The protein below binds the small molecule below.
Small molecule (SMILES): COC1=C(OC)C(=O)C(C/C=C(\C)CC/C=C(\C)CC/C=C(\C)CC/C=C(\C)CC/C=C(\C)CC/C=C(\C)CC/C=C(\C)CC/C=C(\C)CC/C=C(\C)CCC=C(C)C)=C(C)C1=O

Sequence of chain 1.B:
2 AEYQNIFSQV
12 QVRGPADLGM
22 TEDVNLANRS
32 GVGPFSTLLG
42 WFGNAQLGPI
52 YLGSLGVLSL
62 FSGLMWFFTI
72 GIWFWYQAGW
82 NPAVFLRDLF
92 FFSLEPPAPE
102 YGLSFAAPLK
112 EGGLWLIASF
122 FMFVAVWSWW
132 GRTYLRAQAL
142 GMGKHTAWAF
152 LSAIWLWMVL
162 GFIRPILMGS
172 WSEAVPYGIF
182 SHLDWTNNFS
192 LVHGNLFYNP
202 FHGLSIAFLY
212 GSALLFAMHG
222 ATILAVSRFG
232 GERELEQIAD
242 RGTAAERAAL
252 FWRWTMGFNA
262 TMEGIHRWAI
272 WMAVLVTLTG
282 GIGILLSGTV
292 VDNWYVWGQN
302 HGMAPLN

Binding-site contacts:
Ligand atom C6 contacts residue TRP42 of chain 1.B at 4.0 Å (hydrophobic).
Ligand atom C23 contacts residue GLY40 of chain 1.GA at 3.6 Å.
Ligand atom C16 contacts residue ALA44 of chain 1.GA at 3.7 Å (hydrophobic).
Ligand atom C1M contacts residue TRP42 of chain 1.B at 3.8 Å (hydrophobic).
Ligand atom C11 contacts residue ALA48 of chain 1.GA at 3.9 Å (hydrophobic).
Ligand atom C4M contacts residue PHE8 of chain 1.B at 3.8 Å (hydrophobic).
Ligand atom C1M contacts residue PRO50 of chain 1.GA at 3.8 Å (hydrophobic).
Ligand atom C1 contacts residue PHE7 of chain 1.GA at 3.8 Å (hydrophobic).
Ligand atom C10 contacts residue ALA48 of chain 1.GA at 3.7 Å (hydrophobic).
Ligand atom C4M contacts residue PHE7 of chain 1.GA at 3.9 Å (hydrophobic).
Ligand atom C5 contacts residue TRP42 of chain 1.B at 4.1 Å (hydrophobic).
Ligand atom C3M contacts residue TRP42 of chain 1.B at 3.9 Å (hydrophobic).
Ligand atom O4 contacts residue PHE8 of chain 1.B at 3.9 Å.
Ligand atom C20 contacts residue ALA43 of chain 1.GA at 4.2 Å (hydrophobic).
Ligand atom C10 contacts residue LEU39 of chain 1.B at 3.7 Å (hydrophobic).
Ligand atom C26 contacts residue GLY40 of chain 1.GA at 3.6 Å.
Ligand atom C30 contacts residue LEU41 of chain 1.GA at 4.1 Å (hydrophobic).
Ligand atom C9 contacts residue LEU39 of chain 1.B at 4.0 Å (hydrophobic).
Ligand atom O2 contacts residue PHE7 of chain 1.GA at 3.9 Å.
Ligand atom C3 contacts residue PHE7 of chain 1.GA at 3.8 Å (hydrophobic).
Ligand atom C4 contacts residue TRP42 of chain 1.B at 4.2 Å (hydrophobic).
Ligand atom O5 contacts residue PHE7 of chain 1.GA at 3.9 Å.
Ligand atom C17 contacts residue ALA44 of chain 1.GA at 4.2 Å (hydrophobic).
Ligand atom C9 contacts residue ALA48 of chain 1.GA at 4.1 Å (hydrophobic).
Ligand atom O4 contacts residue TRP42 of chain 1.B at 4.0 Å.
Ligand atom C26 contacts residue LEU41 of chain 1.GA at 4.1 Å (hydrophobic).
Ligand atom O2 contacts residue TRP42 of chain 1.B at 3.9 Å.
Ligand atom C5 contacts residue PHE7 of chain 1.GA at 3.6 Å (hydrophobic).
Ligand atom O3 contacts residue PHE7 of chain 1.GA at 3.5 Å.
Ligand atom C13 contacts residue ALA47 of chain 1.GA at 3.5 Å (hydrophobic).
Ligand atom C3 contacts residue TRP42 of chain 1.B at 4.0 Å (hydrophobic).
Ligand atom C2 contacts residue TRP42 of chain 1.B at 3.7 Å (hydrophobic).
Ligand atom C2 contacts residue PHE7 of chain 1.GA at 3.7 Å (hydrophobic).
Ligand atom C7 contacts residue TRP42 of chain 1.B at 3.4 Å (hydrophobic).
Ligand atom O5 contacts residue PHE8 of chain 1.B at 4.2 Å.
Ligand atom O2 contacts residue PRO50 of chain 1.GA at 3.7 Å.
Ligand atom C4 contacts residue PHE7 of chain 1.GA at 3.8 Å (hydrophobic).
Ligand atom C6 contacts residue PHE7 of chain 1.GA at 3.7 Å (hydrophobic).
Ligand atom C1 contacts residue TRP42 of chain 1.B at 3.7 Å (hydrophobic).
Ligand atom C24 contacts residue GLY40 of chain 1.GA at 4.0 Å.

Sequence of chain 1.GA:
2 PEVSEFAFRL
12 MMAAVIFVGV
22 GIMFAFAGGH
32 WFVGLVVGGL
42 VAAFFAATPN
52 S